Sequence of chain 1.A:
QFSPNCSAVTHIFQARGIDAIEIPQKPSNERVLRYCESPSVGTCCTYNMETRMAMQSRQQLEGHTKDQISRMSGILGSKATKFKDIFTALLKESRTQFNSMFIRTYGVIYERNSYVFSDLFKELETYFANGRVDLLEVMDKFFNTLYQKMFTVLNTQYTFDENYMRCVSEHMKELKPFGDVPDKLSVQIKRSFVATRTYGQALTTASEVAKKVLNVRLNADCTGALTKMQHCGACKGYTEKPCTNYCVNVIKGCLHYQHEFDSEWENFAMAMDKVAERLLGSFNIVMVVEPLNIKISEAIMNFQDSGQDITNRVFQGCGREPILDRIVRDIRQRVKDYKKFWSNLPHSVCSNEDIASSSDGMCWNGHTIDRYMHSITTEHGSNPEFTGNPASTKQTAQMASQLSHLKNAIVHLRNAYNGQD

Binding-site contacts:
Ligand atom N2 contacts residue ASN9 of chain 1.A at 2.9 Å (h-bond).
Ligand atom C6 contacts residue ALA12 of chain 1.A at 3.8 Å (hydrophobic).
Ligand atom C2 contacts residue ASN9 of chain 1.A at 2.5 Å.
Ligand atom C1 contacts residue SER11 of chain 1.A at 4.4 Å.
Ligand atom C5 contacts residue ALA12 of chain 1.A at 4.2 Å (hydrophobic).
Ligand atom O5 contacts residue ASN9 of chain 1.A at 2.4 Å (h-bond).
Ligand atom O5 contacts residue ALA12 of chain 1.A at 3.4 Å (h-bond).
Ligand atom C6 contacts residue SER11 of chain 1.A at 3.6 Å.
Ligand atom C3 contacts residue ASN9 of chain 1.A at 3.8 Å.
Ligand atom O6 contacts residue ALA12 of chain 1.A at 4.2 Å.
Ligand atom C7 contacts residue ASN9 of chain 1.A at 3.6 Å.
Ligand atom O5 contacts residue SER11 of chain 1.A at 3.9 Å.
Ligand atom C5 contacts residue ASN9 of chain 1.A at 3.7 Å.
Ligand atom C1 contacts residue ASN9 of chain 1.A at 1.4 Å.
Ligand atom C5 contacts residue SER11 of chain 1.A at 3.7 Å.
Ligand atom C1 contacts residue ALA12 of chain 1.A at 4.2 Å (hydrophobic).
Ligand atom O7 contacts residue ASN9 of chain 1.A at 3.9 Å.
Ligand atom C4 contacts residue ASN9 of chain 1.A at 4.2 Å.

This protein binds this small molecule.
Small molecule (SMILES): CC(=O)N[C@@H]1[C@@H](O)[C@H](O)[C@@H](CO)O[C@H]1O